Sequence of chain 2.A:
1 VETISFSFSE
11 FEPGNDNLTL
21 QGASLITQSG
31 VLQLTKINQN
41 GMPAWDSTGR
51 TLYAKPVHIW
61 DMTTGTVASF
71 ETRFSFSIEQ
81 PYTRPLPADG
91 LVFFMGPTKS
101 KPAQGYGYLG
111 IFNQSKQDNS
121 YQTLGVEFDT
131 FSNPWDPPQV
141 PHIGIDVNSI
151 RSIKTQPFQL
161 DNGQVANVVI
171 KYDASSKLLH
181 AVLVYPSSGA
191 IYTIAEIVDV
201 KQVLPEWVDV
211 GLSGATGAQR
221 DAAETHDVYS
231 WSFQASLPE

A small-molecule ligand and the protein it binds are described below.
Small molecule (SMILES): OC[C@H]1O[C@@H](O[C@H]2[C@H](O)[C@@H](O)[C@H](O)O[C@@H]2CO)[C@H](O)[C@@H](O)[C@H]1O

Binding-site contacts:
Ligand atom C2 contacts residue ASN133 of chain 2.A at 4.2 Å.
Ligand atom O4 contacts residue ALA218 of chain 2.A at 3.5 Å.
Ligand atom C6 contacts residue GLY217 of chain 2.A at 4.2 Å.
Ligand atom O3 contacts residue GLY107 of chain 2.A at 2.9 Å (h-bond).
Ligand atom O4 contacts residue GLY217 of chain 2.A at 3.1 Å.
Ligand atom O3 contacts residue TYR106 of chain 2.A at 3.6 Å.
Ligand atom C6 contacts residue GLN219 of chain 2.A at 4.3 Å.
Ligand atom O4 contacts residue TYR106 of chain 2.A at 3.9 Å.
Ligand atom C3 contacts residue GLY107 of chain 2.A at 4.3 Å.
Ligand atom O4 contacts residue ASP89 of chain 2.A at 2.8 Å (salt-bridge).
Ligand atom C4 contacts residue ALA218 of chain 2.A at 4.1 Å (hydrophobic).
Ligand atom C4 contacts residue ALA218 of chain 2.A at 4.3 Å (hydrophobic).
Ligand atom O4 contacts residue ALA218 of chain 2.A at 2.9 Å (h-bond).
Ligand atom C4 contacts residue ALA88 of chain 2.A at 4.1 Å (hydrophobic).
Ligand atom C3 contacts residue PHE131 of chain 2.A at 3.7 Å (hydrophobic).
Ligand atom O2 contacts residue ASN133 of chain 2.A at 3.7 Å.
Ligand atom C3 contacts residue ALA218 of chain 2.A at 3.8 Å (hydrophobic).
Ligand atom C2 contacts residue GLN219 of chain 2.A at 4.2 Å.
Ligand atom O3 contacts residue ALA218 of chain 2.A at 3.8 Å.
Ligand atom C5 contacts residue ALA218 of chain 2.A at 4.2 Å (hydrophobic).
Ligand atom O3 contacts residue ASN133 of chain 2.A at 3.0 Å (h-bond).
Ligand atom C6 contacts residue ALA88 of chain 2.A at 4.1 Å (hydrophobic).
Ligand atom C6 contacts residue PHE131 of chain 2.A at 4.2 Å (hydrophobic).
Ligand atom C2 contacts residue ALA218 of chain 2.A at 3.9 Å (hydrophobic).
Ligand atom C4 contacts residue PHE131 of chain 2.A at 3.8 Å (hydrophobic).
Ligand atom O6 contacts residue GLN219 of chain 2.A at 3.2 Å (h-bond).
Ligand atom O2 contacts residue GLN219 of chain 2.A at 3.8 Å.
Ligand atom O3 contacts residue ASP89 of chain 2.A at 2.8 Å (salt-bridge).
Ligand atom C5 contacts residue PHE131 of chain 2.A at 3.7 Å (hydrophobic).
Ligand atom O5 contacts residue ALA218 of chain 2.A at 3.5 Å.
Ligand atom C3 contacts residue ASP89 of chain 2.A at 3.5 Å.
Ligand atom O3 contacts residue GLN219 of chain 2.A at 3.1 Å (h-bond).
Ligand atom O3 contacts residue PHE131 of chain 2.A at 4.2 Å.
Ligand atom O4 contacts residue ALA88 of chain 2.A at 4.1 Å.
Ligand atom C4 contacts residue ASP89 of chain 2.A at 3.4 Å.
Ligand atom O6 contacts residue ALA222 of chain 2.A at 3.8 Å.
Ligand atom C6 contacts residue ALA222 of chain 2.A at 3.7 Å (hydrophobic).
Ligand atom C6 contacts residue ALA218 of chain 2.A at 3.9 Å (hydrophobic).
Ligand atom C1 contacts residue ALA218 of chain 2.A at 3.9 Å (hydrophobic).
Ligand atom C3 contacts residue ASN133 of chain 2.A at 3.4 Å.